Binding-site contacts:
Ligand atom C2' contacts residue TYR262 of chain 1.D at 3.5 Å (hydrophobic).
Ligand atom O2A contacts residue HIS103 of chain 1.D at 2.5 Å (h-bond).
Ligand atom O2B contacts residue HIS121 of chain 1.D at 3.7 Å.
Ligand atom O3' contacts residue ASP207 of chain 1.D at 2.7 Å (salt-bridge).
Ligand atom O5' contacts residue HIS103 of chain 1.D at 2.5 Å (h-bond).
Ligand atom C2' contacts residue LEU38 of chain 1.D at 3.5 Å (hydrophobic).
Ligand atom O3A contacts residue ARG94 of chain 1.D at 3.4 Å (salt-bridge).
Ligand atom N4 contacts residue GLN263 of chain 1.D at 3.2 Å (h-bond).
Ligand atom N3 contacts residue TYR262 of chain 1.D at 3.6 Å.
Ligand atom O2A contacts residue HIS121 of chain 1.D at 3.6 Å.
Ligand atom C5' contacts residue HIS103 of chain 1.D at 3.6 Å.
Ligand atom O3G contacts residue LYS200 of chain 1.D at 3.4 Å (salt-bridge).
Ligand atom C6 contacts residue HIS103 of chain 1.D at 2.7 Å.
Ligand atom O2 contacts residue LEU38 of chain 1.D at 3.5 Å.
Ligand atom C4' contacts residue HIS103 of chain 1.D at 3.6 Å.
Ligand atom O1B contacts residue ARG94 of chain 1.D at 3.1 Å (salt-bridge).
Ligand atom N1 contacts residue HIS103 of chain 1.D at 2.9 Å.
Ligand atom O3' contacts residue LEU38 of chain 1.D at 3.4 Å.
Ligand atom C1' contacts residue HIS103 of chain 1.D at 3.3 Å.
Ligand atom O2G contacts residue ARG254 of chain 1.D at 3.4 Å (salt-bridge).
Ligand atom C5 contacts residue HIS103 of chain 1.D at 3.3 Å.
Ligand atom O1A contacts residue ASN95 of chain 1.D at 3.7 Å.
Ligand atom N4 contacts residue TYR262 of chain 1.D at 3.8 Å.
Ligand atom C5' contacts residue TYR203 of chain 1.D at 3.8 Å (hydrophobic).
Ligand atom O1G contacts residue ARG254 of chain 1.D at 3.7 Å.
Ligand atom O2B contacts residue HIS103 of chain 1.D at 3.0 Å.
Ligand atom O4' contacts residue ARG52 of chain 1.D at 3.0 Å (salt-bridge).
Ligand atom O1A contacts residue ARG52 of chain 1.D at 2.8 Å (salt-bridge).
Ligand atom C3' contacts residue ASP207 of chain 1.D at 3.5 Å.
Ligand atom C4 contacts residue HIS103 of chain 1.D at 3.8 Å.
Ligand atom C2 contacts residue HIS103 of chain 1.D at 3.6 Å.
Ligand atom O4' contacts residue HIS103 of chain 1.D at 2.7 Å (h-bond).
Ligand atom O2G contacts residue TYR203 of chain 1.D at 2.6 Å (h-bond).
Ligand atom O3' contacts residue GLN37 of chain 1.D at 3.0 Å (h-bond).
Ligand atom PA contacts residue HIS103 of chain 1.D at 3.1 Å.
Ligand atom PA contacts residue ARG52 of chain 1.D at 3.7 Å.
Ligand atom C4' contacts residue ARG52 of chain 1.D at 3.5 Å.
Ligand atom O2A contacts residue HIS98 of chain 1.D at 2.9 Å (h-bond).
Ligand atom O2A contacts residue ARG52 of chain 1.D at 3.7 Å.
Ligand atom O1A contacts residue ASP199 of chain 1.D at 3.6 Å (salt-bridge).

Sequence of chain 1.D:
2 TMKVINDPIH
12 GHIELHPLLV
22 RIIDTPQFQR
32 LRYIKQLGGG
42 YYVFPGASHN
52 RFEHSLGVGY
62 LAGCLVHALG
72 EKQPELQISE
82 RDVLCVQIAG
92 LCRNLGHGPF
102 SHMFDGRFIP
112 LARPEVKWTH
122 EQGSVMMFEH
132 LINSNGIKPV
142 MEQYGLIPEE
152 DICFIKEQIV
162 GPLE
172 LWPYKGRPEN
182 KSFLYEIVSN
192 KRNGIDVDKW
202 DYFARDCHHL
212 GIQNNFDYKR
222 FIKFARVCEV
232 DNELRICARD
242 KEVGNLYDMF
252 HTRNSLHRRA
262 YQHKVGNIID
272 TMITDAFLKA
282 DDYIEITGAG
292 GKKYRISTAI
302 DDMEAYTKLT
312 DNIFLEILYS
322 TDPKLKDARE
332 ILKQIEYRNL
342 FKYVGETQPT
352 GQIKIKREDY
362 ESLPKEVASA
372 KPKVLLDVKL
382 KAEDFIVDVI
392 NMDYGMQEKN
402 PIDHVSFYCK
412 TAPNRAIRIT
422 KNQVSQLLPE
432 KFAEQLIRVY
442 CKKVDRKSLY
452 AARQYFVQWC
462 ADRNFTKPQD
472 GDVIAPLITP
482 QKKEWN

The small molecule below binds the protein below.
Small molecule (SMILES): Nc1ccn([C@H]2C[C@H](O)[C@@H](CO[P](=O)(O)O[P](=O)(O)OP(=O)(O)O)O2)c(=O)n1